Binding-site contacts:
Ligand atom O contacts residue HIS47 of chain 2.B at 3.8 Å.
Ligand atom CAX contacts residue MET40 of chain 2.B at 3.9 Å (hydrophobic).
Ligand atom CAU contacts residue GLY46 of chain 2.B at 3.6 Å.
Ligand atom CAJ contacts residue MET195 of chain 2.B at 3.0 Å (hydrophobic).
Ligand atom CAA contacts residue GLY158 of chain 2.B at 3.5 Å.
Ligand atom CAE contacts residue VAL142 of chain 2.B at 3.8 Å (hydrophobic).
Ligand atom CAE contacts residue GLN72 of chain 2.B at 3.2 Å.
Ligand atom CAN contacts residue MET40 of chain 2.B at 3.6 Å (hydrophobic).
Ligand atom CAT contacts residue HIS47 of chain 2.B at 3.5 Å.
Ligand atom CAA contacts residue VAL184 of chain 2.B at 3.3 Å (hydrophobic).
Ligand atom CAK contacts residue GLY46 of chain 2.B at 3.7 Å.
Ligand atom CAA contacts residue PRO185 of chain 2.B at 3.2 Å (hydrophobic).
Ligand atom OAP contacts residue VAL187 of chain 2.B at 3.3 Å (h-bond).
Ligand atom CAI contacts residue GLN164 of chain 2.B at 3.2 Å.
Ligand atom O contacts residue SER197 of chain 2.B at 3.7 Å.
Ligand atom CAF contacts residue VAL139 of chain 2.B at 3.7 Å (hydrophobic).
Ligand atom CAF contacts residue GLN72 of chain 2.B at 3.3 Å.
Ligand atom OXT contacts residue SER196 of chain 2.B at 3.7 Å.
Ligand atom CAA contacts residue VAL187 of chain 2.B at 3.7 Å (hydrophobic).
Ligand atom CAE contacts residue VAL143 of chain 2.B at 3.9 Å (hydrophobic).
Ligand atom CAL contacts residue THR39 of chain 2.B at 3.2 Å.
Ligand atom O contacts residue HIS44 of chain 2.B at 2.6 Å (h-bond).
Ligand atom CAI contacts residue GLN72 of chain 2.B at 3.5 Å.
Ligand atom CAJ contacts residue HIS44 of chain 2.B at 3.8 Å.
Ligand atom CAM contacts residue HIS47 of chain 2.B at 3.9 Å.
Ligand atom CBA contacts residue HIS44 of chain 2.B at 3.8 Å.
Ligand atom OAP contacts residue GLY46 of chain 2.B at 3.6 Å.
Ligand atom C contacts residue HIS44 of chain 2.B at 3.6 Å.
Ligand atom OXT contacts residue SER197 of chain 2.B at 3.8 Å.
Ligand atom CAL contacts residue MET40 of chain 2.B at 3.3 Å (hydrophobic).
Ligand atom CAL contacts residue PRO38 of chain 2.B at 3.5 Å (hydrophobic).
Ligand atom OAR contacts residue GLN164 of chain 2.B at 3.9 Å.
Ligand atom OAQ contacts residue HIS47 of chain 2.B at 2.8 Å (h-bond).
Ligand atom CAG contacts residue MET195 of chain 2.B at 3.8 Å (hydrophobic).
Ligand atom CAA contacts residue THR186 of chain 2.B at 3.6 Å.
Ligand atom CAN contacts residue THR39 of chain 2.B at 3.9 Å.
Ligand atom CAN contacts residue HIS47 of chain 2.B at 3.5 Å.
Ligand atom CAZ contacts residue GLN164 of chain 2.B at 3.7 Å.
Ligand atom CAH contacts residue GLN72 of chain 2.B at 3.8 Å.
Ligand atom CAW contacts residue HIS47 of chain 2.B at 3.7 Å.

This protein binds this small molecule.
Small molecule (SMILES): COc1ccc2c(c1)cc(C(=O)OCc1cc3ccccc3o1)n2CC(=O)O

Sequence of chain 2.B:
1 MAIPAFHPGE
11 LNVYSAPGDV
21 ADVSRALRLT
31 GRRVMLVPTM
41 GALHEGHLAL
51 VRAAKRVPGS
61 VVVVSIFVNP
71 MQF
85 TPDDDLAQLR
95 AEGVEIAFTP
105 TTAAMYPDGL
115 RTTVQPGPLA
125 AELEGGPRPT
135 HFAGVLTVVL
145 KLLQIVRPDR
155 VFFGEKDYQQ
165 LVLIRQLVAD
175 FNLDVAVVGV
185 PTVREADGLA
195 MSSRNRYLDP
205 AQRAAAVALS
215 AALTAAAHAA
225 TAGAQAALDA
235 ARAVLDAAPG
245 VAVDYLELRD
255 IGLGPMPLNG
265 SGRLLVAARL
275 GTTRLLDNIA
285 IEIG